Sequence of chain 11.A:
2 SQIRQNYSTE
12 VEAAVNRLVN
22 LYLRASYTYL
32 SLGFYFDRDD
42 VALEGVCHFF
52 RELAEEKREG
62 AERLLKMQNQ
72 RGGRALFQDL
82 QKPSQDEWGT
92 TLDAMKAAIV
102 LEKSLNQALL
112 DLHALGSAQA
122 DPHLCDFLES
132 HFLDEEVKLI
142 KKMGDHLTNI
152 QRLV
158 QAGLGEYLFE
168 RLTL

Binding-site contacts:
Ligand atom C9 contacts residue DIE1 of chain 14.I at 1.4 Å.
Ligand atom C3 contacts residue LEU81 of chain 11.A at 3.9 Å (hydrophobic).
Ligand atom C9 contacts residue GLU63 of chain 14.A at 4.4 Å.
Ligand atom C4 contacts residue LEU81 of chain 11.A at 4.1 Å (hydrophobic).
Ligand atom C7 contacts residue DIE1 of chain 14.I at 1.0 Å.
Ligand atom C5 contacts residue SER27 of chain 11.A at 3.9 Å.
Ligand atom C4 contacts residue TYR28 of chain 11.A at 4.0 Å (hydrophobic).
Ligand atom O1 contacts residue ARG59 of chain 14.A at 3.1 Å.
Ligand atom C10 contacts residue ALA55 of chain 11.A at 3.9 Å (hydrophobic).
Ligand atom C9 contacts residue SER27 of chain 11.A at 3.6 Å.
Ligand atom C4 contacts residue LEU24 of chain 11.A at 4.2 Å (hydrophobic).
Ligand atom C10 contacts residue ARG59 of chain 11.A at 3.2 Å.
Ligand atom C3 contacts residue DIE1 of chain 14.I at 1.0 Å.
Ligand atom C4 contacts residue DIE1 of chain 14.I at 1.1 Å.
Ligand atom C6 contacts residue DIE1 of chain 14.I at 0.6 Å.
Ligand atom C8 contacts residue SER27 of chain 14.A at 3.4 Å.
Ligand atom O1 contacts residue ARG59 of chain 11.A at 4.0 Å.
Ligand atom C1 contacts residue LEU24 of chain 14.A at 4.4 Å (hydrophobic).
Ligand atom C7 contacts residue LEU24 of chain 14.A at 4.4 Å (hydrophobic).
Ligand atom C2 contacts residue DIE1 of chain 14.I at 0.8 Å.
Ligand atom C10 contacts residue DIE1 of chain 14.I at 2.4 Å.
Ligand atom C1 contacts residue DIE1 of chain 14.I at 1.4 Å.
Ligand atom O1 contacts residue SER27 of chain 14.A at 4.2 Å.
Ligand atom C3 contacts residue LEU81 of chain 14.A at 4.1 Å (hydrophobic).
Ligand atom C2 contacts residue LEU24 of chain 14.A at 4.5 Å (hydrophobic).
Ligand atom C8 contacts residue DIE1 of chain 14.I at 0.6 Å.
Ligand atom C9 contacts residue ARG59 of chain 14.A at 3.9 Å.
Ligand atom C5 contacts residue DIE1 of chain 14.I at 1.0 Å.
Ligand atom C7 contacts residue TYR28 of chain 14.A at 4.3 Å (hydrophobic).
Ligand atom C5 contacts residue TYR28 of chain 11.A at 4.0 Å (hydrophobic).
Ligand atom C6 contacts residue SER27 of chain 11.A at 3.9 Å.
Ligand atom C6 contacts residue ARG59 of chain 14.A at 4.4 Å.
Ligand atom C10 contacts residue SER27 of chain 11.A at 3.2 Å.
Ligand atom C10 contacts residue ARG59 of chain 14.A at 3.6 Å.
Ligand atom O1 contacts residue DIE1 of chain 14.I at 1.7 Å.
Ligand atom C1 contacts residue ARG59 of chain 14.A at 4.1 Å.
Ligand atom C7 contacts residue SER27 of chain 14.A at 3.9 Å.

Sequence of chain 14.A:
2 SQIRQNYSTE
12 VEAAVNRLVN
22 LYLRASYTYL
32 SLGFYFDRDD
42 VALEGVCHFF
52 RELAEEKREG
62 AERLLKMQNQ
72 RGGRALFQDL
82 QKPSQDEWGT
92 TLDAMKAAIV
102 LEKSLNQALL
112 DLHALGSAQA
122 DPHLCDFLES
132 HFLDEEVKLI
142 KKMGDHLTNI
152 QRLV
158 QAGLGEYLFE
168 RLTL

A small-molecule ligand and the protein it binds are described below.
Small molecule (SMILES): CCc1cccc(CC)c1O